A protein and the small-molecule ligand that binds it are described below.
Small molecule (SMILES): CC(C)C[C@@H](N)[C@H](O)C(=O)N[C@H](C(=O)N[C@@H](C(=O)N[C@@H](CC(=O)O)C(=O)O)C(C)C)C(C)C

Sequence of chain 1.A:
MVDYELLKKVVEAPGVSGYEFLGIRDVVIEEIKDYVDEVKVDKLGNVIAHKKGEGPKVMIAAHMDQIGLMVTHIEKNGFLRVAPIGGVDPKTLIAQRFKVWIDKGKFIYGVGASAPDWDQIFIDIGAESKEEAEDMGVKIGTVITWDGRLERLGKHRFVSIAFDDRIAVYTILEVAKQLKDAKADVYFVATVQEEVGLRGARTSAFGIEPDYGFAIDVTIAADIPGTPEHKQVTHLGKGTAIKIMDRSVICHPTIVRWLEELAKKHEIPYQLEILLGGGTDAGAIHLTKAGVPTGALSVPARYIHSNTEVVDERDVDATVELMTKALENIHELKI

Binding-site contacts:
Ligand atom O1 contacts residue ZN1 of chain 1.D at 2.1 Å.
Ligand atom C6 contacts residue GLU212 of chain 1.A at 3.2 Å.
Ligand atom C6 contacts residue ZN1 of chain 1.D at 2.9 Å.
Ligand atom O contacts residue ILE322 of chain 1.A at 3.3 Å.
Ligand atom O1 contacts residue ASP182 of chain 1.A at 3.0 Å (salt-bridge).
Ligand atom O1 contacts residue HIS68 of chain 1.A at 3.1 Å (h-bond).
Ligand atom N contacts residue GLY297 of chain 1.A at 3.3 Å (h-bond).
Ligand atom OD2 contacts residue ILE238 of chain 1.A at 2.8 Å.
Ligand atom CA contacts residue ZN1 of chain 1.C at 2.9 Å.
Ligand atom O1 contacts residue ZN1 of chain 1.C at 2.0 Å.
Ligand atom C5 contacts residue LEU293 of chain 1.A at 3.4 Å (hydrophobic).
Ligand atom OD1 contacts residue ILE238 of chain 1.A at 3.6 Å.
Ligand atom C contacts residue ZN1 of chain 1.D at 2.9 Å.
Ligand atom C2 contacts residue GLY297 of chain 1.A at 3.6 Å.
Ligand atom C contacts residue GLU213 of chain 1.A at 3.5 Å.
Ligand atom O contacts residue ZN1 of chain 1.D at 2.4 Å.
Ligand atom C contacts residue ILE322 of chain 1.A at 3.5 Å (hydrophobic).
Ligand atom CA contacts residue ASP182 of chain 1.A at 3.6 Å.
Ligand atom O contacts residue HIS323 of chain 1.A at 3.0 Å (h-bond).
Ligand atom OD2 contacts residue ILE322 of chain 1.A at 3.1 Å.
Ligand atom OXT contacts residue ILE322 of chain 1.A at 3.0 Å.
Ligand atom N contacts residue ASP235 of chain 1.A at 2.7 Å (salt-bridge).
Ligand atom O1 contacts residue GLU212 of chain 1.A at 2.9 Å (salt-bridge).
Ligand atom N contacts residue GLU212 of chain 1.A at 3.4 Å (salt-bridge).
Ligand atom OXT contacts residue HIS323 of chain 1.A at 2.8 Å.
Ligand atom C6 contacts residue ZN1 of chain 1.C at 2.8 Å.
Ligand atom C contacts residue HIS323 of chain 1.A at 3.3 Å.
Ligand atom N contacts residue ASP182 of chain 1.A at 3.4 Å (salt-bridge).
Ligand atom CA contacts residue ZN1 of chain 1.D at 3.4 Å.
Ligand atom N contacts residue ZN1 of chain 1.C at 2.2 Å.
Ligand atom O contacts residue HIS323 of chain 1.A at 3.1 Å (h-bond).
Ligand atom CG contacts residue ILE238 of chain 1.A at 3.2 Å (hydrophobic).
Ligand atom O contacts residue GLU213 of chain 1.A at 3.2 Å (salt-bridge).
Ligand atom C5 contacts residue VAL236 of chain 1.A at 3.3 Å (hydrophobic).
Ligand atom N contacts residue VAL236 of chain 1.A at 3.4 Å (h-bond).
Ligand atom CG2 contacts residue GLU212 of chain 1.A at 3.5 Å.
Ligand atom C3 contacts residue VAL236 of chain 1.A at 3.3 Å (hydrophobic).
Ligand atom O contacts residue GLY297 of chain 1.A at 3.3 Å (h-bond).
Ligand atom O contacts residue GLY296 of chain 1.A at 3.5 Å.
Ligand atom O1 contacts residue GLU213 of chain 1.A at 3.1 Å (salt-bridge).